Sequence of chain 1.A:
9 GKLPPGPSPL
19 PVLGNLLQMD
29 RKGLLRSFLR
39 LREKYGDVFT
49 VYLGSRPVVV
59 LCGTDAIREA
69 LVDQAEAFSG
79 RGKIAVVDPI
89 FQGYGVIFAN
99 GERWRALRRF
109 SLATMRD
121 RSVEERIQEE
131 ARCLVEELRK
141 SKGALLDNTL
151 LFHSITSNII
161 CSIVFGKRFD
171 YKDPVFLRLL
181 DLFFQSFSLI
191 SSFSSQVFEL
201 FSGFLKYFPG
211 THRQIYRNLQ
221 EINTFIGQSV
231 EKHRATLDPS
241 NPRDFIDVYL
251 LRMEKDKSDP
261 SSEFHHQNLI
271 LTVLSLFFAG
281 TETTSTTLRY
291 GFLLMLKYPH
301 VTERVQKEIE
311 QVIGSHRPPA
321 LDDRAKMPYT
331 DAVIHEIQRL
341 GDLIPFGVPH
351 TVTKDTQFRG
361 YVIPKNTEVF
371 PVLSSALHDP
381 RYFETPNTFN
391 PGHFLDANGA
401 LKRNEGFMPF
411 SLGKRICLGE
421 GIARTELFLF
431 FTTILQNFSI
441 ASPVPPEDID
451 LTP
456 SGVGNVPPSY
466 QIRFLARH

A small-molecule ligand and the protein it binds are described below.
Small molecule (SMILES): OC[C@H]1O[C@H](O[C@H]2[C@H](O)[C@@H](O)[C@H](OCCCCCC3CCCCC3)O[C@@H]2CO)[C@H](O)[C@@H](O)[C@@H]1O

Binding-site contacts:
Ligand atom C8 contacts residue PHE176 of chain 1.A at 3.6 Å (hydrophobic).
Ligand atom C9 contacts residue PHE277 of chain 1.A at 4.4 Å (hydrophobic).
Ligand atom C1 contacts residue PHE225 of chain 1.A at 4.3 Å (hydrophobic).
Ligand atom C11 contacts residue ILE222 of chain 1.A at 4.3 Å (hydrophobic).
Ligand atom C4 contacts residue PHE165 of chain 1.A at 3.6 Å (hydrophobic).
Ligand atom C18 contacts residue PO41 of chain 1.M at 3.5 Å.
Ligand atom C17 contacts residue LYS167 of chain 1.A at 3.5 Å.
Ligand atom C2 contacts residue PHE225 of chain 1.A at 4.2 Å (hydrophobic).
Ligand atom C10 contacts residue PHE277 of chain 1.A at 3.4 Å (hydrophobic).
Ligand atom O21 contacts residue LYS167 of chain 1.A at 3.3 Å (salt-bridge).
Ligand atom C7 contacts residue PHE176 of chain 1.A at 4.2 Å (hydrophobic).
Ligand atom C6 contacts residue PHE277 of chain 1.A at 3.9 Å (hydrophobic).
Ligand atom C9 contacts residue SER157 of chain 1.A at 3.3 Å.
Ligand atom C8 contacts residue SER157 of chain 1.A at 3.4 Å.
Ligand atom C8 contacts residue PHE277 of chain 1.A at 4.2 Å (hydrophobic).
Ligand atom C5 contacts residue ILE222 of chain 1.A at 4.2 Å (hydrophobic).
Ligand atom C3 contacts residue PHE165 of chain 1.A at 4.0 Å (hydrophobic).
Ligand atom C11 contacts residue PHE183 of chain 1.A at 4.2 Å (hydrophobic).
Ligand atom C18 contacts residue PHE169 of chain 1.A at 4.2 Å (hydrophobic).
Ligand atom O12 contacts residue PO41 of chain 1.M at 4.3 Å.
Ligand atom O22 contacts residue PO41 of chain 1.M at 3.5 Å (h-bond).
Ligand atom C13 contacts residue PHE169 of chain 1.A at 3.9 Å (hydrophobic).
Ligand atom O21 contacts residue LYS232 of chain 1.A at 4.1 Å.
Ligand atom C1 contacts residue PHE169 of chain 1.A at 4.2 Å (hydrophobic).
Ligand atom C9 contacts residue PHE183 of chain 1.A at 4.3 Å (hydrophobic).
Ligand atom C3 contacts residue LEU179 of chain 1.A at 4.0 Å (hydrophobic).
Ligand atom O12 contacts residue PHE169 of chain 1.A at 4.0 Å.
Ligand atom C18 contacts residue LYS167 of chain 1.A at 3.8 Å.
Ligand atom C11 contacts residue PHE277 of chain 1.A at 4.0 Å (hydrophobic).
Ligand atom C7 contacts residue CYS161 of chain 1.A at 4.1 Å (hydrophobic).
Ligand atom C10 contacts residue PHE183 of chain 1.A at 3.5 Å (hydrophobic).
Ligand atom C1 contacts residue LEU179 of chain 1.A at 4.3 Å (hydrophobic).
Ligand atom C10 contacts residue SER157 of chain 1.A at 4.1 Å.
Ligand atom C9 contacts residue LEU180 of chain 1.A at 4.2 Å (hydrophobic).
Ligand atom C3 contacts residue PHE225 of chain 1.A at 3.8 Å (hydrophobic).
Ligand atom C8 contacts residue CYS161 of chain 1.A at 4.0 Å (hydrophobic).
Ligand atom O22 contacts residue LYS167 of chain 1.A at 2.9 Å (salt-bridge).
Ligand atom O22 contacts residue PHE169 of chain 1.A at 3.5 Å.
Ligand atom C2 contacts residue PHE165 of chain 1.A at 3.7 Å (hydrophobic).
Ligand atom O21 contacts residue PO41 of chain 1.M at 4.2 Å.